Binding-site contacts:
Ligand atom CAY contacts residue LYS218 of chain 1.B at 3.9 Å.
Ligand atom CAR contacts residue LEU248 of chain 1.B at 3.8 Å (hydrophobic).
Ligand atom CAW contacts residue ASP327 of chain 1.B at 3.5 Å.
Ligand atom NAV contacts residue ASP327 of chain 1.B at 2.7 Å (salt-bridge).
Ligand atom CAD contacts residue MET237 of chain 1.B at 3.9 Å (hydrophobic).
Ligand atom C5 contacts residue LEU316 of chain 1.B at 3.4 Å (hydrophobic).
Ligand atom CAZ contacts residue LEU316 of chain 1.B at 3.8 Å (hydrophobic).
Ligand atom CAD contacts residue GLY329 of chain 1.B at 3.9 Å.
Ligand atom N1 contacts residue MET264 of chain 1.B at 2.9 Å (h-bond).
Ligand atom OAB contacts residue THR261 of chain 1.B at 3.3 Å (h-bond).
Ligand atom N3 contacts residue MET264 of chain 1.B at 3.8 Å.
Ligand atom C6 contacts residue ALA216 of chain 1.B at 3.4 Å (hydrophobic).
Ligand atom CAN contacts residue LEU196 of chain 1.B at 3.6 Å (hydrophobic).
Ligand atom NAA contacts residue ALA216 of chain 1.B at 3.3 Å.
Ligand atom NAU contacts residue ASP327 of chain 1.B at 3.4 Å (salt-bridge).
Ligand atom N1 contacts residue PHE263 of chain 1.B at 3.8 Å.
Ligand atom CAE contacts residue LEU330 of chain 1.B at 3.7 Å (hydrophobic).
Ligand atom CAF contacts residue PHE328 of chain 1.B at 3.6 Å (hydrophobic).
Ligand atom CBB contacts residue LEU316 of chain 1.B at 3.6 Å (hydrophobic).
Ligand atom CAK contacts residue LEU316 of chain 1.B at 3.9 Å (hydrophobic).
Ligand atom OAB contacts residue LEU248 of chain 1.B at 3.5 Å.
Ligand atom CAQ contacts residue SER268 of chain 1.B at 3.9 Å.
Ligand atom CAE contacts residue PHE230 of chain 1.B at 3.4 Å (hydrophobic).
Ligand atom CAM contacts residue VAL204 of chain 1.B at 3.5 Å (hydrophobic).
Ligand atom NAA contacts residue THR261 of chain 1.B at 3.0 Å.
Ligand atom CAP contacts residue LEU196 of chain 1.B at 3.7 Å (hydrophobic).
Ligand atom NAA contacts residue GLU262 of chain 1.B at 3.2 Å (salt-bridge).
Ligand atom CAJ contacts residue THR261 of chain 1.B at 3.9 Å.
Ligand atom CAN contacts residue GLY197 of chain 1.B at 3.9 Å.
Ligand atom NBF contacts residue VAL204 of chain 1.B at 3.9 Å.
Ligand atom CBB contacts residue VAL204 of chain 1.B at 3.7 Å (hydrophobic).
Ligand atom NAV contacts residue LYS218 of chain 1.B at 3.8 Å.
Ligand atom N1 contacts residue ALA216 of chain 1.B at 3.7 Å.
Ligand atom CAI contacts residue ASP327 of chain 1.B at 3.5 Å.
Ligand atom C2 contacts residue PHE263 of chain 1.B at 3.9 Å (hydrophobic).
Ligand atom C6 contacts residue LEU316 of chain 1.B at 3.4 Å (hydrophobic).
Ligand atom CAI contacts residue ALA326 of chain 1.B at 3.9 Å (hydrophobic).
Ligand atom C2 contacts residue MET264 of chain 1.B at 3.1 Å (hydrophobic).
Ligand atom NAA contacts residue LEU316 of chain 1.B at 3.4 Å.
Ligand atom CAY contacts residue ASP327 of chain 1.B at 3.6 Å.

A protein and the small-molecule ligand that binds it are described below.
Small molecule (SMILES): Nc1ncnc2c1c(-c1ccc(NC(=O)NCc3ccccc3)cc1)cn2C1CCCC1

Sequence of chain 1.B:
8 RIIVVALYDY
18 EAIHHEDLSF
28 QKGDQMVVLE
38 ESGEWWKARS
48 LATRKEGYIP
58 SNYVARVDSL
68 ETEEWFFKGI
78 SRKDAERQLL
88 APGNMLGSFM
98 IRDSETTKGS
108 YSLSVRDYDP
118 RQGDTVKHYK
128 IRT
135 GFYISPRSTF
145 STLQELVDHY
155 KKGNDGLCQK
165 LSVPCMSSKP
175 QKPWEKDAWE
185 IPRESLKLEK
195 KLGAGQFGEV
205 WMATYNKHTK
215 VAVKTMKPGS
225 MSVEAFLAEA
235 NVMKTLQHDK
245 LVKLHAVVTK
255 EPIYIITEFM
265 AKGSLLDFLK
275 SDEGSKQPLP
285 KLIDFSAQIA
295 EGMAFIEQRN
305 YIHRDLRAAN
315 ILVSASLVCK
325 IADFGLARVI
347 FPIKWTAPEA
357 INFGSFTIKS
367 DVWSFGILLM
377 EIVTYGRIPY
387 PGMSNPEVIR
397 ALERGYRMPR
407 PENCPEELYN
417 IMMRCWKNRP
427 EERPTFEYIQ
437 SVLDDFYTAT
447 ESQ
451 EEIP